Sequence of chain 1.A:
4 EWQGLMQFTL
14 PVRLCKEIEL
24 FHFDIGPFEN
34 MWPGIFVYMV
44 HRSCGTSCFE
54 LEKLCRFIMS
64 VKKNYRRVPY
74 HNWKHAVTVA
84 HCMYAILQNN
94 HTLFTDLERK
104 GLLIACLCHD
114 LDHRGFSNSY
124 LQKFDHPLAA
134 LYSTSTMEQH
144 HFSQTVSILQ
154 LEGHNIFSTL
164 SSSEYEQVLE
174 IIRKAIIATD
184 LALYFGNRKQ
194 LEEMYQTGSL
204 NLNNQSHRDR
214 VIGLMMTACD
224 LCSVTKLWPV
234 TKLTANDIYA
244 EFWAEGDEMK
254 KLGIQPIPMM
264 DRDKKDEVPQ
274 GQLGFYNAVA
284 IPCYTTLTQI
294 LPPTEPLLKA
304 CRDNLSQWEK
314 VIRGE

A protein and the small-molecule ligand that binds it are described below.
Small molecule (SMILES): COc1cn(-c2ccc(-n3cccn3)cc2F)nc(-c2ccnn2-c2ccccc2)c1=O

Binding-site contacts:
Ligand atom C17 contacts residue PHE278 of chain 1.A at 3.9 Å (hydrophobic).
Ligand atom N15 contacts residue PHE278 of chain 1.A at 3.4 Å.
Ligand atom C29 contacts residue PHE278 of chain 1.A at 3.5 Å (hydrophobic).
Ligand atom N8 contacts residue LEU224 of chain 1.A at 3.8 Å.
Ligand atom F28 contacts residue PHE278 of chain 1.A at 3.5 Å.
Ligand atom C20 contacts residue LEU184 of chain 1.A at 3.6 Å (hydrophobic).
Ligand atom C6 contacts residue LEU224 of chain 1.A at 3.9 Å (hydrophobic).
Ligand atom C29 contacts residue MET262 of chain 1.A at 3.7 Å (hydrophobic).
Ligand atom O31 contacts residue TYR242 of chain 1.A at 3.5 Å (h-bond).
Ligand atom C30 contacts residue PHE245 of chain 1.A at 3.9 Å (hydrophobic).
Ligand atom C6 contacts residue ILE241 of chain 1.A at 3.9 Å (hydrophobic).
Ligand atom C2 contacts residue GLN275 of chain 1.A at 3.9 Å.
Ligand atom C12 contacts residue HIS74 of chain 1.A at 3.6 Å.
Ligand atom C30 contacts residue PHE278 of chain 1.A at 3.6 Å (hydrophobic).
Ligand atom N7 contacts residue TYR73 of chain 1.A at 3.7 Å.
Ligand atom C23 contacts residue ALA185 of chain 1.A at 3.9 Å (hydrophobic).
Ligand atom N16 contacts residue PHE245 of chain 1.A at 3.8 Å.
Ligand atom C32 contacts residue MET262 of chain 1.A at 3.8 Å (hydrophobic).
Ligand atom C18 contacts residue LEU184 of chain 1.A at 3.9 Å (hydrophobic).
Ligand atom C29 contacts residue PHE245 of chain 1.A at 3.9 Å (hydrophobic).
Ligand atom C14 contacts residue LEU224 of chain 1.A at 3.8 Å (hydrophobic).
Ligand atom N7 contacts residue LEU224 of chain 1.A at 3.5 Å.
Ligand atom C2 contacts residue PHE278 of chain 1.A at 3.8 Å (hydrophobic).
Ligand atom C11 contacts residue PHE245 of chain 1.A at 3.9 Å (hydrophobic).
Ligand atom C3 contacts residue PHE278 of chain 1.A at 3.4 Å (hydrophobic).
Ligand atom N21 contacts residue LEU184 of chain 1.A at 3.9 Å.
Ligand atom C5 contacts residue PHE278 of chain 1.A at 3.5 Å (hydrophobic).
Ligand atom C19 contacts residue LEU184 of chain 1.A at 3.6 Å (hydrophobic).
Ligand atom C4 contacts residue PHE278 of chain 1.A at 3.7 Å (hydrophobic).
Ligand atom N16 contacts residue PHE278 of chain 1.A at 3.4 Å.
Ligand atom C24 contacts residue ALA185 of chain 1.A at 3.7 Å (hydrophobic).
Ligand atom O31 contacts residue PHE278 of chain 1.A at 3.8 Å.
Ligand atom F28 contacts residue MET262 of chain 1.A at 3.8 Å.
Ligand atom C11 contacts residue HIS74 of chain 1.A at 3.7 Å.
Ligand atom O1 contacts residue GLN275 of chain 1.A at 3.1 Å (h-bond).
Ligand atom C32 contacts residue TYR242 of chain 1.A at 3.5 Å (hydrophobic).
Ligand atom C6 contacts residue SER226 of chain 1.A at 3.7 Å.
Ligand atom O31 contacts residue GLN275 of chain 1.A at 3.0 Å (h-bond).
Ligand atom C10 contacts residue ILE241 of chain 1.A at 3.9 Å (hydrophobic).
Ligand atom O1 contacts residue PHE278 of chain 1.A at 3.9 Å.